Sequence of chain 28.A:
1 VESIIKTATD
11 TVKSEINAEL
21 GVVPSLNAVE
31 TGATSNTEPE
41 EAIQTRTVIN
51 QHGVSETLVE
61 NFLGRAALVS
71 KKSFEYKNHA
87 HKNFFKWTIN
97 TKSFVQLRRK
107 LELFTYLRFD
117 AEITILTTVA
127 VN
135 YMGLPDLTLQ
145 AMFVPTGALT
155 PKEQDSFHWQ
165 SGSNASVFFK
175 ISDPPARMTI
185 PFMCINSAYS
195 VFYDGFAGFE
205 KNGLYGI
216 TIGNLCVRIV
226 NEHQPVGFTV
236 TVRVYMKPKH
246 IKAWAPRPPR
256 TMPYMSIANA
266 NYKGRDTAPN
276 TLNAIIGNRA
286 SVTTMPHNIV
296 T

A protein and the small-molecule ligand that binds it are described below.
Small molecule (SMILES): Cc1cc(CCCOc2c(C)cc(-c3noc(C(F)(F)F)n3)cc2C)on1

Sequence of chain 29.C:
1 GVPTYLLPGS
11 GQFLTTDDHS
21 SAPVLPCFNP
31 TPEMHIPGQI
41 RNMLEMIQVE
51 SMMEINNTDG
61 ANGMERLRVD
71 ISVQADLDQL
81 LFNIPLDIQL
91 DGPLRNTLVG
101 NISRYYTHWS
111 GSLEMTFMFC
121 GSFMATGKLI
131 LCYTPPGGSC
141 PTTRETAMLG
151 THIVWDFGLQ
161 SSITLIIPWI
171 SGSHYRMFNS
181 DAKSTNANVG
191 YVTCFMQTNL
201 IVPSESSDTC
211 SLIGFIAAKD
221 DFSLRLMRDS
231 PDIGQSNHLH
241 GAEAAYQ

Sequence of chain 28.C:
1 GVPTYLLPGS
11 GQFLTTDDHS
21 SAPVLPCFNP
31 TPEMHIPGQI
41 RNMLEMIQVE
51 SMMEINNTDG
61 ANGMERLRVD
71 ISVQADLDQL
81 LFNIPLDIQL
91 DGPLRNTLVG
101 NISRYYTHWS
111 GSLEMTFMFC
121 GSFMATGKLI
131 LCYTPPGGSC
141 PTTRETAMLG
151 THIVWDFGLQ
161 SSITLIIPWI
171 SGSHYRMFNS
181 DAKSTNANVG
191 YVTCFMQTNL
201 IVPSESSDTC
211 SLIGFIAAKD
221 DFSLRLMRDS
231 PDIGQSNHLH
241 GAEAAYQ

Binding-site contacts:
Ligand atom F2 contacts residue ALA145 of chain 28.A at 2.8 Å.
Ligand atom O1 contacts residue PHE115 of chain 28.A at 3.4 Å.
Ligand atom C6B contacts residue ILE119 of chain 28.A at 3.8 Å (hydrophobic).
Ligand atom F1 contacts residue MET182 of chain 28.A at 3.2 Å.
Ligand atom C6B contacts residue ILE95 of chain 28.A at 4.0 Å (hydrophobic).
Ligand atom N3A contacts residue PHE147 of chain 28.A at 3.9 Å.
Ligand atom F1 contacts residue VAL171 of chain 28.A at 3.8 Å.
Ligand atom O1A contacts residue LEU220 of chain 28.A at 3.4 Å.
Ligand atom CM6 contacts residue ILE119 of chain 28.A at 4.0 Å (hydrophobic).
Ligand atom F3 contacts residue VAL24 of chain 28.C at 3.3 Å.
Ligand atom C3A contacts residue LEU220 of chain 28.A at 4.0 Å (hydrophobic).
Ligand atom C1B contacts residue ILE95 of chain 28.A at 3.6 Å (hydrophobic).
Ligand atom C2B contacts residue ILE95 of chain 28.A at 3.8 Å (hydrophobic).
Ligand atom CM2 contacts residue ILE217 of chain 28.A at 3.4 Å (hydrophobic).
Ligand atom C3B contacts residue ILE184 of chain 28.A at 3.5 Å (hydrophobic).
Ligand atom C2B contacts residue ILE184 of chain 28.A at 3.8 Å (hydrophobic).
Ligand atom CM2 contacts residue ILE95 of chain 28.A at 4.0 Å (hydrophobic).
Ligand atom C1C contacts residue TYR193 of chain 28.A at 3.9 Å (hydrophobic).
Ligand atom O1A contacts residue ILE121 of chain 28.A at 3.8 Å.
Ligand atom F2 contacts residue PHE147 of chain 28.A at 3.8 Å.
Ligand atom N2 contacts residue THR97 of chain 28.A at 3.8 Å.
Ligand atom N1A contacts residue LEU220 of chain 28.A at 3.3 Å.
Ligand atom CM2 contacts residue PHE147 of chain 28.A at 3.8 Å (hydrophobic).
Ligand atom C5 contacts residue TYR193 of chain 28.A at 4.0 Å (hydrophobic).
Ligand atom C4 contacts residue TYR193 of chain 28.A at 3.9 Å (hydrophobic).
Ligand atom CM6 contacts residue ILE95 of chain 28.A at 3.9 Å (hydrophobic).
Ligand atom O1 contacts residue THR97 of chain 28.A at 3.8 Å.
Ligand atom N1A contacts residue ILE119 of chain 28.A at 3.8 Å.
Ligand atom CM2 contacts residue ILE184 of chain 28.A at 3.8 Å (hydrophobic).
Ligand atom N2 contacts residue PHE115 of chain 28.A at 3.7 Å.
Ligand atom C5B contacts residue ILE119 of chain 28.A at 3.9 Å (hydrophobic).
Ligand atom CM6 contacts residue TRP93 of chain 28.A at 3.7 Å (hydrophobic).
Ligand atom C2A contacts residue LEU220 of chain 28.A at 3.8 Å (hydrophobic).
Ligand atom C4 contacts residue ILE217 of chain 28.A at 4.0 Å (hydrophobic).
Ligand atom N3A contacts residue ILE184 of chain 28.A at 3.9 Å.
Ligand atom O1B contacts residue ILE119 of chain 28.A at 3.9 Å.
Ligand atom F2 contacts residue VAL171 of chain 28.A at 3.9 Å.
Ligand atom F2 contacts residue ALA169 of chain 28.A at 3.6 Å.
Ligand atom F3 contacts residue ALA169 of chain 28.A at 3.7 Å.
Ligand atom F3 contacts residue PHE147 of chain 28.A at 3.5 Å.